Binding-site contacts:
Ligand atom C10 contacts residue TRP93 of chain 1.D at 3.5 Å (hydrophobic).
Ligand atom C27 contacts residue LEU117 of chain 1.D at 3.7 Å (hydrophobic).
Ligand atom C11 contacts residue TRP93 of chain 1.D at 3.4 Å (hydrophobic).
Ligand atom C17 contacts residue GLU95 of chain 1.D at 3.4 Å.
Ligand atom C4 contacts residue TRP93 of chain 1.D at 3.6 Å (hydrophobic).
Ligand atom C26 contacts residue GLU95 of chain 1.D at 3.6 Å.
Ligand atom C7 contacts residue PHE96 of chain 1.D at 3.6 Å (hydrophobic).
Ligand atom C11 contacts residue SER73 of chain 1.D at 3.1 Å.
Ligand atom O5 contacts residue TYR74 of chain 1.D at 3.1 Å (h-bond).
Ligand atom C18 contacts residue GLU95 of chain 1.D at 3.5 Å.
Ligand atom C20 contacts residue GLU95 of chain 1.D at 3.4 Å.
Ligand atom C8 contacts residue GLY94 of chain 1.D at 3.5 Å.
Ligand atom C10 contacts residue HIS71 of chain 1.D at 3.4 Å.
Ligand atom N12 contacts residue TRP93 of chain 1.D at 3.5 Å.
Ligand atom C2 contacts residue TYR74 of chain 1.D at 3.6 Å (hydrophobic).
Ligand atom C27 contacts residue GLU95 of chain 1.D at 3.7 Å.
Ligand atom C4 contacts residue SER73 of chain 1.D at 3.6 Å.
Ligand atom N12 contacts residue HIS71 of chain 1.D at 3.2 Å.
Ligand atom O5 contacts residue GLY92 of chain 1.D at 3.3 Å.
Ligand atom N3 contacts residue TRP93 of chain 1.D at 3.3 Å (h-bond).
Ligand atom C1 contacts residue HIS43 of chain 1.D at 3.8 Å.
Ligand atom C9 contacts residue HIS71 of chain 1.D at 3.7 Å.
Ligand atom C21 contacts residue GLU95 of chain 1.D at 3.4 Å.
Ligand atom C11 contacts residue HIS71 of chain 1.D at 3.7 Å.
Ligand atom N14 contacts residue HIS71 of chain 1.D at 3.6 Å (h-bond).
Ligand atom O31 contacts residue GLU95 of chain 1.D at 3.6 Å (salt-bridge).
Ligand atom O31 contacts residue PHE96 of chain 1.D at 3.7 Å.
Ligand atom C7 contacts residue GLY94 of chain 1.D at 3.1 Å.
Ligand atom C8 contacts residue GLU95 of chain 1.D at 3.6 Å.
Ligand atom C1 contacts residue TYR74 of chain 1.D at 3.7 Å (hydrophobic).
Ligand atom C4 contacts residue TYR74 of chain 1.D at 3.8 Å (hydrophobic).
Ligand atom O5 contacts residue GLY94 of chain 1.D at 3.5 Å (h-bond).
Ligand atom C13 contacts residue HIS71 of chain 1.D at 3.5 Å.
Ligand atom N3 contacts residue SER73 of chain 1.D at 3.0 Å (h-bond).
Ligand atom O31 contacts residue LEU117 of chain 1.D at 3.3 Å.
Ligand atom O5 contacts residue TRP93 of chain 1.D at 3.1 Å (h-bond).
Ligand atom C1 contacts residue SER73 of chain 1.D at 3.5 Å.
Ligand atom N19 contacts residue GLU95 of chain 1.D at 2.8 Å (salt-bridge).
Ligand atom C2 contacts residue HIS43 of chain 1.D at 3.5 Å.
Ligand atom C6 contacts residue SER73 of chain 1.D at 3.5 Å.

Sequence of chain 1.D:
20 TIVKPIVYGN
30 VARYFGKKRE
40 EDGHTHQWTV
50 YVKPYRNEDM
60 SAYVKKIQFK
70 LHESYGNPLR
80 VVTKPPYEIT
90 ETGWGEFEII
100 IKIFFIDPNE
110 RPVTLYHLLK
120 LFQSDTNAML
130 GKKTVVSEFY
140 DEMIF

This protein binds this small molecule.
Small molecule (SMILES): CCNC(=O)c1ccc2c(c1)nc(C)n2[C@H]1CCN(CC2(O)CCCCC2)C[C@@H]1C